A protein and the small-molecule ligand that binds it are described below.
Small molecule (SMILES): C[C@]12CC[C@@H](O)C[C@@H]1CC[C@@H]1[C@@H]2CC[C@]2(C)C(=O)CC[C@@H]12

Sequence of chain 1.B:
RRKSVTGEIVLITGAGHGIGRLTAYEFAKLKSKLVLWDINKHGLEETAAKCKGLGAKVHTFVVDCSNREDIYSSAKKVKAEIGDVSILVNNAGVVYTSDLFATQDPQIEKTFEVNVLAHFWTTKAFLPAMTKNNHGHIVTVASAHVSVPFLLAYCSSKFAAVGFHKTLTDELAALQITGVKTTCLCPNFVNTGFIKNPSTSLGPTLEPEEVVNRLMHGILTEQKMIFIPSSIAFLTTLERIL

Sequence of chain 1.A:
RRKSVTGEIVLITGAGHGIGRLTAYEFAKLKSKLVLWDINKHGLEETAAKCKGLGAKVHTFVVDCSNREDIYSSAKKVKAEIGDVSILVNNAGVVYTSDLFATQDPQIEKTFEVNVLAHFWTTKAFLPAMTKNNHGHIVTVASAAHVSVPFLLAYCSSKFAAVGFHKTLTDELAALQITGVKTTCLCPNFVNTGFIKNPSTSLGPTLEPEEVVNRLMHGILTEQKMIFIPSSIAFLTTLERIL

Binding-site contacts:
Ligand atom C15 contacts residue LEU151 of chain 1.A at 4.4 Å (hydrophobic).
Ligand atom C7 contacts residue PRO152 of chain 1.A at 4.5 Å (hydrophobic).
Ligand atom C15 contacts residue THR147 of chain 1.A at 4.3 Å.
Ligand atom C16 contacts residue LYS148 of chain 1.A at 3.8 Å.
Ligand atom C18 contacts residue GLU197 of chain 1.A at 3.6 Å.
Ligand atom C19 contacts residue ILE203 of chain 1.A at 3.9 Å (hydrophobic).
Ligand atom C18 contacts residue LEU194 of chain 1.A at 3.7 Å (hydrophobic).
Ligand atom C11 contacts residue VAL174 of chain 1.B at 4.2 Å (hydrophobic).
Ligand atom C16 contacts residue LEU178 of chain 1.B at 4.2 Å (hydrophobic).
Ligand atom C2 contacts residue ILE267 of chain 1.B at 4.2 Å (hydrophobic).
Ligand atom O17 contacts residue LEU178 of chain 1.B at 3.6 Å.
Ligand atom O17 contacts residue VAL174 of chain 1.B at 4.3 Å.
Ligand atom C1 contacts residue LEU201 of chain 1.A at 4.1 Å (hydrophobic).
Ligand atom C8 contacts residue LEU151 of chain 1.A at 3.9 Å (hydrophobic).
Ligand atom C7 contacts residue LEU151 of chain 1.A at 4.2 Å (hydrophobic).
Ligand atom C12 contacts residue VAL174 of chain 1.B at 4.1 Å (hydrophobic).
Ligand atom C6 contacts residue LEU151 of chain 1.A at 4.2 Å (hydrophobic).
Ligand atom C18 contacts residue LEU178 of chain 1.B at 4.1 Å (hydrophobic).
Ligand atom C2 contacts residue LEU201 of chain 1.A at 4.2 Å (hydrophobic).
Ligand atom C12 contacts residue GLU197 of chain 1.A at 4.5 Å.
Ligand atom C4 contacts residue THR155 of chain 1.A at 4.0 Å.
Ligand atom C6 contacts residue THR155 of chain 1.A at 4.5 Å.
Ligand atom O17 contacts residue PRO175 of chain 1.B at 3.9 Å.
Ligand atom C19 contacts residue LEU201 of chain 1.A at 4.0 Å (hydrophobic).
Ligand atom C1 contacts residue ILE267 of chain 1.B at 4.0 Å (hydrophobic).
Ligand atom C6 contacts residue PRO152 of chain 1.A at 4.2 Å (hydrophobic).
Ligand atom C3 contacts residue THR155 of chain 1.A at 4.4 Å.
Ligand atom C17 contacts residue LEU178 of chain 1.B at 3.9 Å (hydrophobic).
Ligand atom C15 contacts residue LYS148 of chain 1.A at 4.0 Å.
Ligand atom C18 contacts residue LEU151 of chain 1.A at 4.3 Å (hydrophobic).
Ligand atom C19 contacts residue THR155 of chain 1.A at 4.3 Å.
Ligand atom C19 contacts residue LEU151 of chain 1.A at 4.3 Å (hydrophobic).